Sequence of chain 41.C:
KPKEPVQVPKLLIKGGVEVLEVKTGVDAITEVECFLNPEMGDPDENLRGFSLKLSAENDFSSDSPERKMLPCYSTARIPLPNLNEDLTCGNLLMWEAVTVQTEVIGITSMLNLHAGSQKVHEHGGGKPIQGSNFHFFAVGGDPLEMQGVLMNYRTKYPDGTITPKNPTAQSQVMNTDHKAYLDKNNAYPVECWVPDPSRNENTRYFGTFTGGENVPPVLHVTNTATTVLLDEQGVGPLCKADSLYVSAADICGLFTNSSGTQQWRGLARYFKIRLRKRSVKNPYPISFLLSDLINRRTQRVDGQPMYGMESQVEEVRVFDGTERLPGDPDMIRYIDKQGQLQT

Sequence of chain 41.B:
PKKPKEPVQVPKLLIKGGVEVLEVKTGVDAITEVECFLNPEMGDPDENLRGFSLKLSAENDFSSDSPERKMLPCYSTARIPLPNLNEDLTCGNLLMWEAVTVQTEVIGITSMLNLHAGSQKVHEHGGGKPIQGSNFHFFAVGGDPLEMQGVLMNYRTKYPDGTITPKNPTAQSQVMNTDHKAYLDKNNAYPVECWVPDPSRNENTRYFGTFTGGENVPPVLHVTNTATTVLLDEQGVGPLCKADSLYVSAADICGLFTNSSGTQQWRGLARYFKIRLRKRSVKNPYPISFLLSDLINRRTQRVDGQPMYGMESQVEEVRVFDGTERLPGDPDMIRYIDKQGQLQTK

A small-molecule ligand and the protein it binds are described below.
Small molecule (SMILES): CC(=O)N[C@H]1[C@H]([C@H](O)[C@H](O)CO)O[C@@](O[C@H](CO)[C@@H](O)[C@@H]2O[C@@H](C(=O)O)C[C@H](O)[C@H]2NC(C)=O)(C(=O)O)C[C@@H]1O

Binding-site contacts:
Ligand atom C11 contacts residue PHE75 of chain 41.D at 3.3 Å (hydrophobic).
Ligand atom C5 contacts residue ASN272 of chain 41.C at 4.1 Å.
Ligand atom C11 contacts residue PHE270 of chain 41.C at 3.8 Å (hydrophobic).
Ligand atom C6 contacts residue LYS68 of chain 41.C at 4.2 Å.
Ligand atom C11 contacts residue GLN278 of chain 41.C at 3.5 Å.
Ligand atom C9 contacts residue GLN278 of chain 41.C at 3.1 Å.
Ligand atom C9 contacts residue LEU67 of chain 41.C at 4.1 Å (hydrophobic).
Ligand atom O7 contacts residue LEU62 of chain 41.C at 4.0 Å.
Ligand atom C11 contacts residue ASN272 of chain 41.C at 3.6 Å.
Ligand atom C8 contacts residue GLN278 of chain 41.C at 3.6 Å.
Ligand atom O9 contacts residue LEU67 of chain 41.C at 3.4 Å.
Ligand atom O8 contacts residue ASN272 of chain 41.C at 3.4 Å (h-bond).
Ligand atom N5 contacts residue ASN272 of chain 41.C at 3.2 Å (h-bond).
Ligand atom C1 contacts residue SER274 of chain 41.C at 4.1 Å.
Ligand atom C10 contacts residue PHE75 of chain 41.D at 4.1 Å (hydrophobic).
Ligand atom O1B contacts residue SER274 of chain 41.C at 2.9 Å (h-bond).
Ligand atom C1 contacts residue LYS68 of chain 41.C at 3.6 Å.
Ligand atom O1A contacts residue ASN272 of chain 41.C at 3.6 Å (h-bond).
Ligand atom O1A contacts residue THR276 of chain 41.C at 2.3 Å (h-bond).
Ligand atom C9 contacts residue LYS68 of chain 41.C at 3.8 Å.
Ligand atom C6 contacts residue ASN272 of chain 41.C at 3.7 Å.
Ligand atom C10 contacts residue ASN272 of chain 41.C at 3.9 Å.
Ligand atom C11 contacts residue HIS138 of chain 41.B at 3.1 Å.
Ligand atom C1 contacts residue THR276 of chain 41.C at 3.2 Å.
Ligand atom O9 contacts residue LYS68 of chain 41.C at 2.9 Å (salt-bridge).
Ligand atom C10 contacts residue GLN278 of chain 41.C at 4.0 Å.
Ligand atom C11 contacts residue PHE65 of chain 41.C at 3.4 Å (hydrophobic).
Ligand atom O8 contacts residue GLN278 of chain 41.C at 3.4 Å (h-bond).
Ligand atom O10 contacts residue PHE75 of chain 41.D at 3.8 Å.
Ligand atom C7 contacts residue GLN278 of chain 41.C at 3.8 Å.
Ligand atom O9 contacts residue GLN278 of chain 41.C at 3.9 Å.
Ligand atom O1A contacts residue LYS68 of chain 41.C at 2.8 Å.
Ligand atom N5 contacts residue GLN278 of chain 41.C at 3.7 Å.
Ligand atom C11 contacts residue THR276 of chain 41.C at 3.3 Å.
Ligand atom O1B contacts residue LYS68 of chain 41.C at 3.9 Å.
Ligand atom C11 contacts residue SER274 of chain 41.C at 4.1 Å.
Ligand atom O8 contacts residue THR276 of chain 41.C at 3.6 Å.
Ligand atom C1 contacts residue ASN272 of chain 41.C at 4.1 Å.
Ligand atom O1B contacts residue THR276 of chain 41.C at 3.5 Å (h-bond).
Ligand atom O8 contacts residue LYS68 of chain 41.C at 3.4 Å.

Sequence of chain 41.D:
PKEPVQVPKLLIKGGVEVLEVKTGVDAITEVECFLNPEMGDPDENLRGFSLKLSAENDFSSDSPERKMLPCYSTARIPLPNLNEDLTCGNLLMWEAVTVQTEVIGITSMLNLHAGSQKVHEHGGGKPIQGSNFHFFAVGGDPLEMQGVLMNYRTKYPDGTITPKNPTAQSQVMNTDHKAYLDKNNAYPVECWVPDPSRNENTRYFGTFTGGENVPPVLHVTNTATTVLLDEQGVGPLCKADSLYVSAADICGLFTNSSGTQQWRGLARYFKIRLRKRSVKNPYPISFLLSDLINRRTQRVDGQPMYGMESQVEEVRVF